Binding-site contacts:
Ligand atom C4A contacts residue THR114 of chain 43.A at 3.5 Å.
Ligand atom C3C contacts residue PHE135 of chain 43.A at 3.8 Å (hydrophobic).
Ligand atom C31 contacts residue PRO177 of chain 43.A at 3.9 Å (hydrophobic).
Ligand atom C5B contacts residue ILE111 of chain 43.A at 3.9 Å (hydrophobic).
Ligand atom C6C contacts residue TYR201 of chain 43.A at 3.9 Å (hydrophobic).
Ligand atom C2A contacts residue ASP112 of chain 43.A at 3.8 Å.
Ligand atom C4B contacts residue TRP203 of chain 43.A at 3.5 Å (hydrophobic).
Ligand atom C4C contacts residue VAL192 of chain 43.A at 3.5 Å (hydrophobic).
Ligand atom C4A contacts residue ASP112 of chain 43.A at 2.6 Å.
Ligand atom O1B contacts residue TYR201 of chain 43.A at 3.4 Å.
Ligand atom C2B contacts residue TRP203 of chain 43.A at 4.0 Å (hydrophobic).
Ligand atom N3A contacts residue ASP112 of chain 43.A at 2.5 Å (salt-bridge).
Ligand atom C5 contacts residue PHE155 of chain 43.A at 3.9 Å (hydrophobic).
Ligand atom C4B contacts residue ILE113 of chain 43.A at 4.0 Å (hydrophobic).
Ligand atom N3A contacts residue ILE113 of chain 43.A at 3.8 Å.
Ligand atom C31 contacts residue VAL179 of chain 43.A at 3.3 Å (hydrophobic).
Ligand atom O1 contacts residue PHE233 of chain 43.A at 3.1 Å.
Ligand atom O1A contacts residue ASN228 of chain 43.A at 3.7 Å.
Ligand atom N3A contacts residue THR114 of chain 43.A at 4.0 Å.
Ligand atom C5B contacts residue ASP112 of chain 43.A at 4.0 Å.
Ligand atom C5A contacts residue ASP112 of chain 43.A at 4.0 Å.
Ligand atom C2B contacts residue TYR201 of chain 43.A at 3.5 Å (hydrophobic).
Ligand atom O1A contacts residue TRP203 of chain 43.A at 3.3 Å.
Ligand atom C4 contacts residue ILE24 of chain 43.C at 4.0 Å (hydrophobic).
Ligand atom C6B contacts residue ILE113 of chain 43.A at 4.0 Å (hydrophobic).
Ligand atom C4C contacts residue PHE135 of chain 43.A at 3.8 Å (hydrophobic).
Ligand atom C5 contacts residue PHE233 of chain 43.A at 4.0 Å (hydrophobic).
Ligand atom C2C contacts residue VAL192 of chain 43.A at 3.7 Å (hydrophobic).
Ligand atom C5C contacts residue ILE111 of chain 43.A at 3.8 Å (hydrophobic).
Ligand atom C3B contacts residue ASN228 of chain 43.A at 4.0 Å.
Ligand atom N2 contacts residue PHE233 of chain 43.A at 3.7 Å.
Ligand atom C5A contacts residue ASN228 of chain 43.A at 4.0 Å.
Ligand atom N2 contacts residue PHE155 of chain 43.A at 3.5 Å.
Ligand atom C2C contacts residue PHE155 of chain 43.A at 3.9 Å (hydrophobic).
Ligand atom C3B contacts residue TRP203 of chain 43.A at 3.1 Å (hydrophobic).
Ligand atom C2A contacts residue TRP203 of chain 43.A at 3.6 Å (hydrophobic).
Ligand atom C5C contacts residue PHE135 of chain 43.A at 3.5 Å (hydrophobic).
Ligand atom C31 contacts residue ILE24 of chain 43.C at 3.6 Å (hydrophobic).
Ligand atom C5B contacts residue ILE113 of chain 43.A at 3.5 Å (hydrophobic).
Ligand atom O1 contacts residue PHE155 of chain 43.A at 3.4 Å.

This small molecule binds to this protein.
Small molecule (SMILES): Cc1cc(CCCCCCCOc2ccc(C3=NCCO3)cc2)on1

Sequence of chain 44.C:
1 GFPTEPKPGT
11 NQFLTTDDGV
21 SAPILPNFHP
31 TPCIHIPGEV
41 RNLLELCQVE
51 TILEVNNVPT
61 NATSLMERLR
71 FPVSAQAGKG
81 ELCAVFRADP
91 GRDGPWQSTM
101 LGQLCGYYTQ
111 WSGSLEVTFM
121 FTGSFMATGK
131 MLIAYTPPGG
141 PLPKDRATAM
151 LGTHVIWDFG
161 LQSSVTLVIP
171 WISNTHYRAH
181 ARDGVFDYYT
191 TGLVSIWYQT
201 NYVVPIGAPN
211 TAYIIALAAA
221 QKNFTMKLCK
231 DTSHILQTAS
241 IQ

Sequence of chain 43.C:
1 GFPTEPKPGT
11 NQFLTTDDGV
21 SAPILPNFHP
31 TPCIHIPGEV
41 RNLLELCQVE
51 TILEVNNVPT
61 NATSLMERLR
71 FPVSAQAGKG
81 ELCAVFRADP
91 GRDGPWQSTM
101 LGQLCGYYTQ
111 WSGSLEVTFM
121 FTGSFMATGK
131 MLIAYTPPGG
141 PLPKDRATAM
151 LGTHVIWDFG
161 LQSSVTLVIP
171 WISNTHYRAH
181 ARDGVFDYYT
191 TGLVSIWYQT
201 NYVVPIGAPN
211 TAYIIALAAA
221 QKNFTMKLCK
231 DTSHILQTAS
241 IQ

Sequence of chain 43.A:
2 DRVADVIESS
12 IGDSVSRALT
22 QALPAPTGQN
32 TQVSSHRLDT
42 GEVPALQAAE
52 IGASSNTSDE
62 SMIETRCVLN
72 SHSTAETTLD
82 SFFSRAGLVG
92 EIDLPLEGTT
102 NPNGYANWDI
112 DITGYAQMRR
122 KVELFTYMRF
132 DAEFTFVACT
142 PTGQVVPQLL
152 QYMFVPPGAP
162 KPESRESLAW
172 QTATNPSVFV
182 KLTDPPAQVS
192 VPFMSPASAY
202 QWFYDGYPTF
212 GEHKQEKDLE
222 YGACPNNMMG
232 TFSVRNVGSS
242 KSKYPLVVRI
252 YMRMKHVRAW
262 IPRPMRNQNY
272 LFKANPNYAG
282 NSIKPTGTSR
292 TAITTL